Sequence of chain 1.A:
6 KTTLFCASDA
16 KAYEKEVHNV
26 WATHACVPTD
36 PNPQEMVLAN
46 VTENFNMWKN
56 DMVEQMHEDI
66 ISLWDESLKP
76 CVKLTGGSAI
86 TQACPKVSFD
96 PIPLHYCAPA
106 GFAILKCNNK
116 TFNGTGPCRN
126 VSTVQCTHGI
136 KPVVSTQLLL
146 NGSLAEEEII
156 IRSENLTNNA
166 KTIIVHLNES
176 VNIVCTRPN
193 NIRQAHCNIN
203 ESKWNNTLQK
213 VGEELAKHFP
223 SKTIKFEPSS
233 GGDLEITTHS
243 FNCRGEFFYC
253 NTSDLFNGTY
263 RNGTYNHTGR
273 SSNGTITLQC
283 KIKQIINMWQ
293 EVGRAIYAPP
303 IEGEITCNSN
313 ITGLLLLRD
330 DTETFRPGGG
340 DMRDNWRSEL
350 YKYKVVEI

Binding-site contacts:
Ligand atom O7 contacts residue GLU229 of chain 1.A at 3.9 Å.
Ligand atom C1 contacts residue THR270 of chain 1.A at 3.8 Å.
Ligand atom C7 contacts residue ASN259 of chain 1.A at 3.4 Å.
Ligand atom C5 contacts residue ASN259 of chain 1.A at 3.6 Å.
Ligand atom C1 contacts residue ASN259 of chain 1.A at 1.4 Å.
Ligand atom O6 contacts residue ASP256 of chain 1.A at 2.6 Å (salt-bridge).
Ligand atom O5 contacts residue ARG272 of chain 1.A at 4.1 Å.
Ligand atom C8 contacts residue ASN259 of chain 1.A at 3.9 Å.
Ligand atom O7 contacts residue ASN259 of chain 1.A at 4.1 Å.
Ligand atom O5 contacts residue THR270 of chain 1.A at 3.7 Å.
Ligand atom C5 contacts residue THR270 of chain 1.A at 4.1 Å.
Ligand atom O5 contacts residue ASN259 of chain 1.A at 2.4 Å (h-bond).
Ligand atom O5 contacts residue GLY271 of chain 1.A at 3.7 Å.
Ligand atom C1 contacts residue GLY271 of chain 1.A at 4.1 Å.
Ligand atom C8 contacts residue PRO230 of chain 1.A at 3.5 Å (hydrophobic).
Ligand atom C5 contacts residue ASP256 of chain 1.A at 4.0 Å.
Ligand atom C7 contacts residue PRO230 of chain 1.A at 3.8 Å (hydrophobic).
Ligand atom O7 contacts residue PRO230 of chain 1.A at 3.5 Å.
Ligand atom O6 contacts residue ARG272 of chain 1.A at 3.9 Å.
Ligand atom N2 contacts residue ASN259 of chain 1.A at 2.7 Å (h-bond).
Ligand atom C2 contacts residue ASN259 of chain 1.A at 2.2 Å.
Ligand atom C3 contacts residue ASN259 of chain 1.A at 3.6 Å.
Ligand atom C1 contacts residue SER255 of chain 1.A at 3.8 Å.
Ligand atom O5 contacts residue ASP256 of chain 1.A at 3.4 Å (salt-bridge).
Ligand atom C4 contacts residue ASN259 of chain 1.A at 4.0 Å.
Ligand atom C6 contacts residue ARG272 of chain 1.A at 3.9 Å.
Ligand atom O5 contacts residue SER255 of chain 1.A at 3.9 Å.
Ligand atom C6 contacts residue ASP256 of chain 1.A at 3.4 Å.
Ligand atom C2 contacts residue SER255 of chain 1.A at 4.1 Å.

This small molecule binds to this protein.
Small molecule (SMILES): CC(=O)N[C@@H]1[C@@H](O)[C@H](O)[C@@H](CO)O[C@H]1O